Sequence of chain 1.C:
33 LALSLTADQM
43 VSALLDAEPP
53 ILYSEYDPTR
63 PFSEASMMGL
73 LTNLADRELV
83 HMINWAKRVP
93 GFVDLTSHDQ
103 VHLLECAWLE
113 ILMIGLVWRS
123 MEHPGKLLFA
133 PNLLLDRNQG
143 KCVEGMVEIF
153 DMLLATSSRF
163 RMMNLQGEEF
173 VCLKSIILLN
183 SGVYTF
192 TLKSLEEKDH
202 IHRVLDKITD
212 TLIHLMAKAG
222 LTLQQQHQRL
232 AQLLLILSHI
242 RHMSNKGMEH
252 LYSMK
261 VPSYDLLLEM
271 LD

Binding-site contacts:
Ligand atom F39 contacts residue LEU111 of chain 1.C at 3.1 Å.
Ligand atom C1 contacts residue G9J1 of chain 1.I at 1.8 Å.
Ligand atom C32 contacts residue G9J1 of chain 1.I at 1.8 Å.
Ligand atom F22 contacts residue HIS251 of chain 1.C at 3.1 Å.
Ligand atom F39 contacts residue G9J1 of chain 1.I at 1.3 Å.
Ligand atom C18 contacts residue G9J1 of chain 1.I at 0.8 Å.
Ligand atom C25 contacts residue G9J1 of chain 1.I at 0.6 Å.
Ligand atom C23 contacts residue G9J1 of chain 1.I at 0.6 Å.
Ligand atom F29 contacts residue G9J1 of chain 1.I at 1.5 Å.
Ligand atom F29 contacts residue MET70 of chain 1.C at 3.2 Å.
Ligand atom C27 contacts residue G9J1 of chain 1.I at 0.7 Å.
Ligand atom C35 contacts residue ASP78 of chain 1.C at 3.3 Å.
Ligand atom C9 contacts residue G9J1 of chain 1.I at 1.2 Å.
Ligand atom C21 contacts residue G9J1 of chain 1.I at 1.4 Å.
Ligand atom N17 contacts residue G9J1 of chain 1.I at 0.6 Å.
Ligand atom C37 contacts residue PRO262 of chain 1.C at 3.4 Å (hydrophobic).
Ligand atom C28 contacts residue G9J1 of chain 1.I at 0.6 Å.
Ligand atom C6 contacts residue G9J1 of chain 1.I at 0.7 Å.
Ligand atom N12 contacts residue G9J1 of chain 1.I at 0.7 Å.
Ligand atom C8 contacts residue G9J1 of chain 1.I at 0.9 Å.
Ligand atom C11 contacts residue G9J1 of chain 1.I at 1.0 Å.
Ligand atom C27 contacts residue THR74 of chain 1.C at 3.4 Å.
Ligand atom F22 contacts residue G9J1 of chain 1.I at 2.0 Å.
Ligand atom C24 contacts residue G9J1 of chain 1.I at 0.6 Å.
Ligand atom C14 contacts residue G9J1 of chain 1.I at 1.3 Å.
Ligand atom O30 contacts residue G9J1 of chain 1.I at 1.0 Å.
Ligand atom C10 contacts residue G9J1 of chain 1.I at 0.3 Å.
Ligand atom C36 contacts residue ASP78 of chain 1.C at 3.0 Å.
Ligand atom C5 contacts residue G9J1 of chain 1.I at 0.7 Å.
Ligand atom C20 contacts residue G9J1 of chain 1.I at 0.6 Å.
Ligand atom C31 contacts residue G9J1 of chain 1.I at 1.4 Å.
Ligand atom C19 contacts residue G9J1 of chain 1.I at 1.2 Å.
Ligand atom C26 contacts residue G9J1 of chain 1.I at 0.7 Å.
Ligand atom C4 contacts residue G9J1 of chain 1.I at 0.8 Å.
Ligand atom C9 contacts residue GLU80 of chain 1.C at 3.0 Å.
Ligand atom C15 contacts residue G9J1 of chain 1.I at 0.6 Å.
Ligand atom N33 contacts residue G9J1 of chain 1.I at 2.4 Å.
Ligand atom F29 contacts residue LEU73 of chain 1.C at 3.1 Å.
Ligand atom C2 contacts residue G9J1 of chain 1.I at 1.1 Å.
Ligand atom C7 contacts residue G9J1 of chain 1.I at 0.8 Å.

The protein below binds the small molecule below.
Small molecule (SMILES): C[C@@H]1Cc2c([nH]c3ccccc23)[C@@H](c2c(F)cc(OCCN3CC(CF)C3)cc2F)N1CC(C)(C)F